Sequence of chain 1.B:
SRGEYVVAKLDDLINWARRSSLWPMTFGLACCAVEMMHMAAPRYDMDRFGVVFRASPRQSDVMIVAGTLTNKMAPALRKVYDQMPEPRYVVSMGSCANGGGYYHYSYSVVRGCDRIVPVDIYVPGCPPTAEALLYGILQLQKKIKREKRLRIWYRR

Sequence of chain 1.H:
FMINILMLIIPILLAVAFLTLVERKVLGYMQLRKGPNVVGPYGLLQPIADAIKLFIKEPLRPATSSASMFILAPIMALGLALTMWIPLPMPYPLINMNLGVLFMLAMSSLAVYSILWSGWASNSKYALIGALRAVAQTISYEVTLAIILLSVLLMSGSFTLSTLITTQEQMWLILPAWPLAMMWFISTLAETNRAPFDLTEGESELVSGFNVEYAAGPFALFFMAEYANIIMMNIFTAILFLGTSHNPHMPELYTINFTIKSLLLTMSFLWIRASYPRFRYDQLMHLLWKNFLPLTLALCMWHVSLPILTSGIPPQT

Binding-site contacts:
Ligand atom C15 contacts residue ALA52 of chain 1.H at 3.9 Å (hydrophobic).
Ligand atom C1 contacts residue TRP83 of chain 1.B at 3.9 Å (hydrophobic).
Ligand atom C21 contacts residue ALA18 of chain 1.H at 3.9 Å (hydrophobic).
Ligand atom C8 contacts residue PHE224 of chain 1.H at 4.2 Å (hydrophobic).
Ligand atom C3M contacts residue SER116 of chain 1.B at 3.5 Å.
Ligand atom C5 contacts residue PHE224 of chain 1.H at 3.5 Å (hydrophobic).
Ligand atom C9 contacts residue PHE224 of chain 1.H at 4.2 Å (hydrophobic).
Ligand atom C21 contacts residue LEU14 of chain 1.H at 4.2 Å (hydrophobic).
Ligand atom C14 contacts residue ASP51 of chain 1.H at 4.0 Å.
Ligand atom C15 contacts residue PRO48 of chain 1.H at 3.6 Å (hydrophobic).
Ligand atom C1M contacts residue TRP83 of chain 1.B at 3.1 Å (hydrophobic).
Ligand atom C7 contacts residue PHE224 of chain 1.H at 3.5 Å (hydrophobic).
Ligand atom O2 contacts residue TRP83 of chain 1.B at 3.0 Å.
Ligand atom C20 contacts residue MET225 of chain 1.H at 3.6 Å (hydrophobic).
Ligand atom C3M contacts residue ALA115 of chain 1.B at 3.2 Å (hydrophobic).
Ligand atom C3 contacts residue PHE220 of chain 1.H at 3.9 Å (hydrophobic).
Ligand atom O2 contacts residue ALA115 of chain 1.B at 3.9 Å.
Ligand atom C12 contacts residue PHE224 of chain 1.H at 3.1 Å (hydrophobic).
Ligand atom C16 contacts residue PHE224 of chain 1.H at 3.7 Å (hydrophobic).
Ligand atom C2 contacts residue TRP83 of chain 1.B at 3.7 Å (hydrophobic).
Ligand atom C11 contacts residue TRP83 of chain 1.B at 3.6 Å (hydrophobic).
Ligand atom C3M contacts residue GLN119 of chain 1.B at 4.0 Å.
Ligand atom C18 contacts residue MET225 of chain 1.H at 3.9 Å (hydrophobic).
Ligand atom C19 contacts residue MET225 of chain 1.H at 3.8 Å (hydrophobic).
Ligand atom C1M contacts residue VAL112 of chain 1.B at 3.6 Å (hydrophobic).
Ligand atom C20 contacts residue PHE56 of chain 1.H at 4.1 Å (hydrophobic).
Ligand atom C13 contacts residue ASP51 of chain 1.H at 4.0 Å.
Ligand atom C6 contacts residue PHE224 of chain 1.H at 4.0 Å (hydrophobic).
Ligand atom C9 contacts residue TRP83 of chain 1.B at 4.0 Å (hydrophobic).
Ligand atom C10 contacts residue TRP83 of chain 1.B at 3.9 Å (hydrophobic).
Ligand atom C4 contacts residue PHE220 of chain 1.H at 4.0 Å (hydrophobic).
Ligand atom O5 contacts residue PHE224 of chain 1.H at 2.9 Å.
Ligand atom C11 contacts residue PHE224 of chain 1.H at 3.6 Å (hydrophobic).
Ligand atom C10 contacts residue ARG25 of chain 1.H at 3.2 Å.
Ligand atom C10 contacts residue ASP51 of chain 1.H at 3.4 Å.
Ligand atom C21 contacts residue MET225 of chain 1.H at 4.2 Å (hydrophobic).
Ligand atom O3 contacts residue PHE220 of chain 1.H at 4.0 Å.
Ligand atom O3 contacts residue GLN119 of chain 1.B at 3.8 Å.
Ligand atom C20 contacts residue ALA52 of chain 1.H at 3.9 Å (hydrophobic).
Ligand atom C15 contacts residue ASP51 of chain 1.H at 3.3 Å.

The protein below binds the small molecule below.
Small molecule (SMILES): COC1=C(OC)C(=O)C(C/C=C(\C)CC/C=C(\C)CC/C=C(\C)CC/C=C(\C)CC/C=C(\C)CC/C=C(\C)CC/C=C(\C)CC/C=C(\C)CC/C=C(\C)CCC=C(C)C)=C(C)C1=O